The small molecule below binds the protein below.
Small molecule (SMILES): OC[C@H]1O[C@H](O[C@H]2[C@H](O)[C@@H](O)[C@@H](O)O[C@@H]2CO)[C@H](O)[C@@H](O)[C@@H]1O

Binding-site contacts:
Ligand atom C6 contacts residue TYR155 of chain 1.O at 4.0 Å (hydrophobic).
Ligand atom O5 contacts residue ASP14 of chain 1.O at 3.9 Å.
Ligand atom C1 contacts residue ASP14 of chain 1.O at 3.5 Å.
Ligand atom C3 contacts residue TRP62 of chain 1.O at 3.5 Å (hydrophobic).
Ligand atom O6 contacts residue PRO154 of chain 1.O at 3.2 Å.
Ligand atom C1 contacts residue TYR155 of chain 1.O at 3.5 Å (hydrophobic).
Ligand atom O4 contacts residue ARG66 of chain 1.O at 2.8 Å (salt-bridge).
Ligand atom O6 contacts residue GLU153 of chain 1.O at 2.5 Å (salt-bridge).
Ligand atom C2 contacts residue TRP230 of chain 1.O at 3.9 Å (hydrophobic).
Ligand atom O2 contacts residue ALA63 of chain 1.O at 3.4 Å.
Ligand atom O2 contacts residue ASP65 of chain 1.O at 2.7 Å (salt-bridge).
Ligand atom C1 contacts residue LYS15 of chain 1.O at 3.8 Å.
Ligand atom C6 contacts residue TRP340 of chain 1.O at 3.7 Å (hydrophobic).
Ligand atom C6 contacts residue PRO154 of chain 1.O at 3.9 Å (hydrophobic).
Ligand atom C2 contacts residue TRP62 of chain 1.O at 3.9 Å (hydrophobic).
Ligand atom C5 contacts residue GLU153 of chain 1.O at 3.9 Å.
Ligand atom C4 contacts residue TRP340 of chain 1.O at 3.7 Å (hydrophobic).
Ligand atom O2 contacts residue TRP62 of chain 1.O at 3.2 Å (h-bond).
Ligand atom O6 contacts residue TYR155 of chain 1.O at 3.2 Å (h-bond).
Ligand atom C1 contacts residue TRP230 of chain 1.O at 3.8 Å (hydrophobic).
Ligand atom O1 contacts residue ASN12 of chain 1.O at 3.8 Å.
Ligand atom O5 contacts residue TYR155 of chain 1.O at 3.4 Å.
Ligand atom O1 contacts residue ASP14 of chain 1.O at 2.8 Å (salt-bridge).
Ligand atom C6 contacts residue GLU153 of chain 1.O at 3.3 Å.
Ligand atom O5 contacts residue TRP340 of chain 1.O at 3.9 Å.
Ligand atom O1 contacts residue LYS15 of chain 1.O at 3.1 Å (salt-bridge).
Ligand atom O3 contacts residue ASP65 of chain 1.O at 2.8 Å (salt-bridge).
Ligand atom C2 contacts residue ASP65 of chain 1.O at 3.4 Å.
Ligand atom O6 contacts residue PHE156 of chain 1.O at 4.0 Å.
Ligand atom O3 contacts residue ARG66 of chain 1.O at 2.7 Å (salt-bridge).
Ligand atom O3 contacts residue TRP340 of chain 1.O at 4.0 Å.
Ligand atom O3 contacts residue ALA63 of chain 1.O at 3.3 Å.
Ligand atom C3 contacts residue ASP65 of chain 1.O at 3.6 Å.
Ligand atom O3 contacts residue GLU111 of chain 1.O at 3.8 Å.
Ligand atom O2 contacts residue GLU111 of chain 1.O at 2.6 Å (salt-bridge).
Ligand atom C2 contacts residue GLU111 of chain 1.O at 3.4 Å.
Ligand atom C2 contacts residue LYS15 of chain 1.O at 3.9 Å.
Ligand atom C4 contacts residue ARG66 of chain 1.O at 3.8 Å.
Ligand atom O3 contacts residue TRP62 of chain 1.O at 3.2 Å (h-bond).
Ligand atom O2 contacts residue LYS15 of chain 1.O at 2.8 Å (salt-bridge).

Sequence of chain 1.O:
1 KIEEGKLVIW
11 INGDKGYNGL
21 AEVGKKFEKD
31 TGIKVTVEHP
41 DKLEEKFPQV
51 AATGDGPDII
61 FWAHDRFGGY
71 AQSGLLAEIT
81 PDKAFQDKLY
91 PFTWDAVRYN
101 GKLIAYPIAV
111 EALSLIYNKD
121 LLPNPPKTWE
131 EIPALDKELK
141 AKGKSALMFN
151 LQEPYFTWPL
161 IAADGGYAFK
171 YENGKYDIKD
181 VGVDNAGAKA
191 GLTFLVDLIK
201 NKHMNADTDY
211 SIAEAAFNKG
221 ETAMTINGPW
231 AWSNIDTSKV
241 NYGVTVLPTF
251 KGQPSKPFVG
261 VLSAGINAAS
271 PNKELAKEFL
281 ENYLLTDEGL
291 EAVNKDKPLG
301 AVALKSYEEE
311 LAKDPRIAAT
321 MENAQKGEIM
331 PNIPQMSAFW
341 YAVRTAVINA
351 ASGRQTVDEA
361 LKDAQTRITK